Sequence of chain 1.F:
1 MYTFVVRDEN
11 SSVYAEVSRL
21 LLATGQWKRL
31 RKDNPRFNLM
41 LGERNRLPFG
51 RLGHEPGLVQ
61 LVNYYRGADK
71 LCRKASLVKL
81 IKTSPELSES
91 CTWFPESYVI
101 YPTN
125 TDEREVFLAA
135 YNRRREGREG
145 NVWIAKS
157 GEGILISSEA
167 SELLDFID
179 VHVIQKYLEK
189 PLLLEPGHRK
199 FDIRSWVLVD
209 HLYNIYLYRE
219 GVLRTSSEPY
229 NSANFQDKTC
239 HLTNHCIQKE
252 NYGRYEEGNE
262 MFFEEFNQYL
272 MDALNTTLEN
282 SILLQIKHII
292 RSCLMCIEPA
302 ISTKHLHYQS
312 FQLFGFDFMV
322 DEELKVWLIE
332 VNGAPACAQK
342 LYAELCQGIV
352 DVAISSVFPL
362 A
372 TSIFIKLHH

The protein below binds the small molecule below.
Small molecule (SMILES): Nc1ncnc2c1ncn2[C@@H]1O[C@H](CO[P](=O)(O)O[P](=O)(O)CP(=O)(O)O)[C@@H](O)[C@H]1O

Binding-site contacts:
Ligand atom O1G contacts residue MG1 of chain 1.P at 2.5 Å.
Ligand atom O1A contacts residue GLU331 of chain 1.F at 3.1 Å (salt-bridge).
Ligand atom C8 contacts residue LYS150 of chain 1.F at 3.5 Å.
Ligand atom O2A contacts residue LYS74 of chain 1.F at 3.2 Å.
Ligand atom C2' contacts residue MET320 of chain 1.F at 3.3 Å (hydrophobic).
Ligand atom N7 contacts residue GLN183 of chain 1.F at 3.4 Å (h-bond).
Ligand atom PG contacts residue ASP318 of chain 1.F at 3.6 Å.
Ligand atom C2 contacts residue LYS198 of chain 1.F at 3.5 Å.
Ligand atom N6 contacts residue TYR185 of chain 1.F at 3.6 Å.
Ligand atom C2 contacts residue LEU186 of chain 1.F at 3.6 Å (hydrophobic).
Ligand atom N1 contacts residue LEU186 of chain 1.F at 2.8 Å (h-bond).
Ligand atom O1G contacts residue ASN333 of chain 1.F at 3.0 Å (h-bond).
Ligand atom PG contacts residue ASN333 of chain 1.F at 3.6 Å.
Ligand atom N6 contacts residue LYS184 of chain 1.F at 2.7 Å (salt-bridge).
Ligand atom C2 contacts residue TYR185 of chain 1.F at 3.2 Å (hydrophobic).
Ligand atom N1 contacts residue TYR185 of chain 1.F at 3.4 Å.
Ligand atom O1B contacts residue LYS74 of chain 1.F at 2.6 Å (salt-bridge).
Ligand atom PG contacts residue GLU331 of chain 1.F at 2.8 Å.
Ligand atom O3G contacts residue ASN333 of chain 1.F at 3.7 Å.
Ligand atom O2' contacts residue THR241 of chain 1.F at 3.1 Å (h-bond).
Ligand atom N7 contacts residue LYS150 of chain 1.F at 3.2 Å (salt-bridge).
Ligand atom N3 contacts residue MET320 of chain 1.F at 3.5 Å (h-bond).
Ligand atom N6 contacts residue GLN183 of chain 1.F at 3.5 Å (h-bond).
Ligand atom C3B contacts residue ASN242 of chain 1.F at 3.4 Å.
Ligand atom O2G contacts residue ASN333 of chain 1.F at 3.1 Å (h-bond).
Ligand atom N3 contacts residue LYS198 of chain 1.F at 3.1 Å (salt-bridge).
Ligand atom PB contacts residue MG1 of chain 1.P at 3.3 Å.
Ligand atom N3 contacts residue TYR185 of chain 1.F at 3.4 Å.
Ligand atom O3' contacts residue THR241 of chain 1.F at 1.9 Å (h-bond).
Ligand atom C5' contacts residue ASN242 of chain 1.F at 3.4 Å.
Ligand atom O1G contacts residue GLU331 of chain 1.F at 2.5 Å (salt-bridge).
Ligand atom O3G contacts residue GLU331 of chain 1.F at 2.1 Å (salt-bridge).
Ligand atom O1B contacts residue GLU331 of chain 1.F at 2.5 Å (salt-bridge).
Ligand atom O2' contacts residue MET320 of chain 1.F at 2.7 Å.
Ligand atom C3' contacts residue THR241 of chain 1.F at 3.3 Å.
Ligand atom O1B contacts residue MG1 of chain 1.P at 2.4 Å.
Ligand atom O2G contacts residue ARG202 of chain 1.F at 3.2 Å (salt-bridge).
Ligand atom O2B contacts residue MG1 of chain 1.P at 3.3 Å.
Ligand atom PB contacts residue GLU331 of chain 1.F at 3.6 Å.
Ligand atom O3G contacts residue ASP318 of chain 1.F at 2.4 Å (salt-bridge).